Sequence of chain 1.B:
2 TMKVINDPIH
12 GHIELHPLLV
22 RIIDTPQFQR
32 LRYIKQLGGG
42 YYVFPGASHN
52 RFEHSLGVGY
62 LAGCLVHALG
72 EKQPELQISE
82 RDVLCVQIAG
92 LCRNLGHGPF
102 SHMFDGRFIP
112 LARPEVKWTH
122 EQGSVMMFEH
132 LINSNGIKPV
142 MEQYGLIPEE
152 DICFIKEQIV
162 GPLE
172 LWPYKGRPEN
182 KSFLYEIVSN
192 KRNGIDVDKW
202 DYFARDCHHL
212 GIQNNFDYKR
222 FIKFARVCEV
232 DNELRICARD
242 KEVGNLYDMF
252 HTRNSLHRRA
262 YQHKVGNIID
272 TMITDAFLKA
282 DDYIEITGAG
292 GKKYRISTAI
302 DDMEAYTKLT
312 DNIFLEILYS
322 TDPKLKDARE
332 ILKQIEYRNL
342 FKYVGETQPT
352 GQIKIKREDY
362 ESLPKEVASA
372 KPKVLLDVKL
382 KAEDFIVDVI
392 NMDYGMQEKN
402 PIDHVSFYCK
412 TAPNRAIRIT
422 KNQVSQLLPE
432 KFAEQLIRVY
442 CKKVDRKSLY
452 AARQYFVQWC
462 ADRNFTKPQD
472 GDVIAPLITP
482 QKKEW

Sequence of chain 1.A:
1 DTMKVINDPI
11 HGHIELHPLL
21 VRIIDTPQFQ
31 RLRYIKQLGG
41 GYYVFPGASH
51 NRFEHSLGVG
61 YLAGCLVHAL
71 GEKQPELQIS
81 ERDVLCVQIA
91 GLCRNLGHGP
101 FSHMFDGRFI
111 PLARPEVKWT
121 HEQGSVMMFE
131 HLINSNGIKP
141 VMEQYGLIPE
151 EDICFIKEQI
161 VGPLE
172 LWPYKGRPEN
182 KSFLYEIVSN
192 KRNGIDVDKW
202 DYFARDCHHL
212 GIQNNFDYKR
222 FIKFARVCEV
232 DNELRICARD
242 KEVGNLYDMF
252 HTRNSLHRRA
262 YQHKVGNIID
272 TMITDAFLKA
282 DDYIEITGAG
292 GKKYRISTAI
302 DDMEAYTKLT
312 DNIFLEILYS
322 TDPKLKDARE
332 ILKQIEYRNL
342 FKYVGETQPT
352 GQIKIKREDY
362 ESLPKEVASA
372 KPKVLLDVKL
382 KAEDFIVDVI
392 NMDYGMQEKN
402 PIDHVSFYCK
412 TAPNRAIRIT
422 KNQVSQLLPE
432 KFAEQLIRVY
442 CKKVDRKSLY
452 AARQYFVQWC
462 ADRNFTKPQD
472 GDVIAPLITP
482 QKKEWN

Binding-site contacts:
Ligand atom O6 contacts residue ASN246 of chain 1.B at 3.0 Å (h-bond).
Ligand atom C2 contacts residue ILE213 of chain 1.D at 3.5 Å (hydrophobic).
Ligand atom N2 contacts residue ILE213 of chain 1.D at 3.2 Å.
Ligand atom N7 contacts residue ARG221 of chain 1.B at 3.5 Å (salt-bridge).
Ligand atom O1B contacts residue HIS264 of chain 1.D at 3.0 Å.
Ligand atom O2A contacts residue HIS264 of chain 1.D at 2.6 Å (h-bond).
Ligand atom C4 contacts residue ARG221 of chain 1.B at 3.3 Å.
Ligand atom C3' contacts residue GTP1 of chain 1.H at 3.5 Å.
Ligand atom N2 contacts residue ASP218 of chain 1.B at 3.4 Å (salt-bridge).
Ligand atom O1G contacts residue LYS411 of chain 1.B at 3.0 Å (salt-bridge).
Ligand atom PA contacts residue LYS242 of chain 1.B at 3.2 Å.
Ligand atom C5' contacts residue GTP1 of chain 1.H at 3.5 Å.
Ligand atom O2G contacts residue LYS265 of chain 1.D at 3.5 Å (salt-bridge).
Ligand atom O1A contacts residue LYS242 of chain 1.B at 2.3 Å (salt-bridge).
Ligand atom C3' contacts residue VAL44 of chain 1.D at 3.1 Å (hydrophobic).
Ligand atom O2B contacts residue MG1 of chain 1.G at 1.9 Å.
Ligand atom O3B contacts residue LYS242 of chain 1.B at 3.5 Å.
Ligand atom O3G contacts residue ARG240 of chain 1.B at 2.9 Å (salt-bridge).
Ligand atom O3A contacts residue GTP1 of chain 1.H at 3.4 Å (h-bond).
Ligand atom O1B contacts residue LYS265 of chain 1.D at 2.6 Å (salt-bridge).
Ligand atom C2' contacts residue PHE45 of chain 1.D at 3.5 Å (hydrophobic).
Ligand atom PG contacts residue MG1 of chain 1.G at 3.0 Å.
Ligand atom N3 contacts residue ARG221 of chain 1.B at 3.5 Å (salt-bridge).
Ligand atom O1G contacts residue GTP1 of chain 1.H at 2.7 Å (h-bond).
Ligand atom O1G contacts residue MG1 of chain 1.G at 1.7 Å.
Ligand atom PB contacts residue MG1 of chain 1.G at 3.2 Å.
Ligand atom C5 contacts residue ARG221 of chain 1.B at 3.5 Å.
Ligand atom PB contacts residue LYS265 of chain 1.D at 3.4 Å.
Ligand atom O3B contacts residue MG1 of chain 1.G at 3.4 Å.
Ligand atom C5' contacts residue VAL5 of chain 1.A at 3.2 Å (hydrophobic).
Ligand atom O4' contacts residue ARG221 of chain 1.B at 3.2 Å (salt-bridge).
Ligand atom O3' contacts residue VAL44 of chain 1.D at 2.7 Å (h-bond).
Ligand atom O3' contacts residue ASN7 of chain 1.A at 3.0 Å (h-bond).
Ligand atom C1' contacts residue PHE45 of chain 1.D at 3.5 Å (hydrophobic).
Ligand atom N9 contacts residue PHE45 of chain 1.D at 3.5 Å.
Ligand atom O1A contacts residue ARG221 of chain 1.B at 2.7 Å (salt-bridge).
Ligand atom O6 contacts residue ARG260 of chain 1.D at 3.2 Å.
Ligand atom O2G contacts residue ARG240 of chain 1.B at 2.9 Å (salt-bridge).
Ligand atom O2B contacts residue GTP1 of chain 1.H at 2.7 Å (h-bond).
Ligand atom O3B contacts residue LYS265 of chain 1.D at 2.9 Å (salt-bridge).

Sequence of chain 1.D:
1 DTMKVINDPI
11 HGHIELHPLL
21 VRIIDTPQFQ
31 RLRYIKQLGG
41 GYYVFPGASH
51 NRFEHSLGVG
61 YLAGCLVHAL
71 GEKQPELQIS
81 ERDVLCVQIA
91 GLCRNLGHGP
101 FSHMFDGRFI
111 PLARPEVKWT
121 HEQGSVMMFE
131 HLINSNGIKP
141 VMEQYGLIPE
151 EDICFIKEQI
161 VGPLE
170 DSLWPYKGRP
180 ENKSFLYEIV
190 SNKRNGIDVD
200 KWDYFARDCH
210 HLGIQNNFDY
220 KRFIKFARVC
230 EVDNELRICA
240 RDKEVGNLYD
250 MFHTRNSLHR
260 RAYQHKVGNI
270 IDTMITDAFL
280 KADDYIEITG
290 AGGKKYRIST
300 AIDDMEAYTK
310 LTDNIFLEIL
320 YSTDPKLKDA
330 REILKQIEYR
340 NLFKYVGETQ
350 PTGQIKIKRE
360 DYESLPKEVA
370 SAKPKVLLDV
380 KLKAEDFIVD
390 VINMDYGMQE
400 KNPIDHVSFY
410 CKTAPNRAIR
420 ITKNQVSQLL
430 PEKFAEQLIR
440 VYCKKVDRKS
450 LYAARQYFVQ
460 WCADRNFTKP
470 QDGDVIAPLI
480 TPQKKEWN

The small molecule below binds the protein below.
Small molecule (SMILES): Nc1nc2c(ncn2[C@H]2C[C@H](O)[C@@H](CO[P](=O)(O)O[P](=O)(O)OP(=O)(O)O)O2)c(=O)[nH]1